Binding-site contacts:
Ligand atom C8 contacts residue PHE32 of chain 1.A at 4.2 Å (hydrophobic).
Ligand atom C8 contacts residue PRO63 of chain 1.A at 4.2 Å (hydrophobic).
Ligand atom N5 contacts residue PRO63 of chain 1.A at 3.6 Å.
Ligand atom N5 contacts residue GLY48 of chain 1.A at 4.4 Å.
Ligand atom C5 contacts residue ASP45 of chain 1.A at 4.2 Å.
Ligand atom C2 contacts residue LEU285 of chain 1.A at 4.1 Å (hydrophobic).
Ligand atom C9 contacts residue PHE32 of chain 1.A at 3.2 Å (hydrophobic).
Ligand atom C9 contacts residue PRO63 of chain 1.A at 3.5 Å (hydrophobic).
Ligand atom N4 contacts residue PRO63 of chain 1.A at 4.1 Å.
Ligand atom C4 contacts residue ASP45 of chain 1.A at 3.9 Å.
Ligand atom N1 contacts residue ASP45 of chain 1.A at 4.4 Å.
Ligand atom N4 contacts residue LEU49 of chain 1.A at 4.3 Å.
Ligand atom C3 contacts residue ASP45 of chain 1.A at 4.3 Å.
Ligand atom N2 contacts residue PHE32 of chain 1.A at 4.2 Å.
Ligand atom C10 contacts residue ASP45 of chain 1.A at 4.4 Å.
Ligand atom C9 contacts residue GLN29 of chain 1.A at 3.5 Å.
Ligand atom C8 contacts residue GLY48 of chain 1.A at 3.8 Å.
Ligand atom N4 contacts residue PHE32 of chain 1.A at 4.1 Å.
Ligand atom C10 contacts residue PHE84 of chain 1.A at 4.5 Å (hydrophobic).
Ligand atom C8 contacts residue PHE47 of chain 1.A at 3.0 Å (hydrophobic).
Ligand atom C1 contacts residue ASP45 of chain 1.A at 3.1 Å.
Ligand atom N3 contacts residue PHE32 of chain 1.A at 3.8 Å.
Ligand atom C7 contacts residue PRO63 of chain 1.A at 3.9 Å (hydrophobic).
Ligand atom N5 contacts residue PHE32 of chain 1.A at 3.4 Å.
Ligand atom N5 contacts residue GLN29 of chain 1.A at 4.3 Å.
Ligand atom N3 contacts residue PRO63 of chain 1.A at 4.0 Å.
Ligand atom N2 contacts residue PHE47 of chain 1.A at 4.3 Å.
Ligand atom N3 contacts residue PHE47 of chain 1.A at 3.8 Å.
Ligand atom N3 contacts residue GLN29 of chain 1.A at 4.5 Å.
Ligand atom N4 contacts residue LEU61 of chain 1.A at 4.3 Å.
Ligand atom N4 contacts residue GLY48 of chain 1.A at 3.5 Å.
Ligand atom N4 contacts residue PHE47 of chain 1.A at 3.6 Å.

Sequence of chain 1.A:
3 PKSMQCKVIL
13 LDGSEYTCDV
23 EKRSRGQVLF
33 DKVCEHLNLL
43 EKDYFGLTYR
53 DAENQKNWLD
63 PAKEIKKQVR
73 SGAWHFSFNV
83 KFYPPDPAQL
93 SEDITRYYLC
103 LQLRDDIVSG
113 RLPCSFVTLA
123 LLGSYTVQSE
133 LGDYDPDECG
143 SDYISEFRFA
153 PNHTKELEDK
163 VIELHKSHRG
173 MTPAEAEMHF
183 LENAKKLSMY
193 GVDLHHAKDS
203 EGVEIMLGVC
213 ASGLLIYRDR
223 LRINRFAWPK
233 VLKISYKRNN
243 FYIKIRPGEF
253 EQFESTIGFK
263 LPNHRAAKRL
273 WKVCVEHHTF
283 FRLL

The protein below binds the small molecule below.
Small molecule (SMILES): CN(C)c1ccc(CNn2cnnc2)cc1